The protein below binds the small molecule below.
Small molecule (SMILES): C[C@H]1OC(c2cccc(O)c2O)=N[C@@H]1C(=O)N(CCCNC(=O)c1cccc(O)c1O)CCCNC(=O)c1cccc(O)c1O

Sequence of chain 1.C:
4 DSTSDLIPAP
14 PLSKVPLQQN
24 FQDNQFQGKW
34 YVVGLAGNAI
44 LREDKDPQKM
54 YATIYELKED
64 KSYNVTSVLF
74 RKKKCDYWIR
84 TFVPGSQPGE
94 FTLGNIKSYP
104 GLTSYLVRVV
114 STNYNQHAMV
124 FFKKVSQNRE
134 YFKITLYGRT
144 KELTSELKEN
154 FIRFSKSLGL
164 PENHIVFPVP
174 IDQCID

Binding-site contacts:
Ligand atom C25 contacts residue FE1 of chain 1.L at 2.7 Å.
Ligand atom C4 contacts residue ARG83 of chain 1.C at 3.3 Å.
Ligand atom C31 contacts residue SO41 of chain 1.M at 3.2 Å.
Ligand atom C37 contacts residue LYS136 of chain 1.C at 3.6 Å.
Ligand atom C6 contacts residue FE1 of chain 1.L at 2.9 Å.
Ligand atom N11 contacts residue TRP81 of chain 1.C at 3.3 Å.
Ligand atom C6 contacts residue TRP81 of chain 1.C at 3.3 Å (hydrophobic).
Ligand atom O44 contacts residue FE1 of chain 1.L at 1.9 Å.
Ligand atom O28 contacts residue TRP81 of chain 1.C at 3.1 Å (h-bond).
Ligand atom O42 contacts residue FE1 of chain 1.L at 1.7 Å.
Ligand atom C36 contacts residue LYS127 of chain 1.C at 3.2 Å.
Ligand atom O41 contacts residue TYR108 of chain 1.C at 2.4 Å (h-bond).
Ligand atom C30 contacts residue SO41 of chain 1.M at 3.6 Å.
Ligand atom N32 contacts residue SO41 of chain 1.M at 3.3 Å (h-bond).
Ligand atom C37 contacts residue FE1 of chain 1.L at 3.1 Å.
Ligand atom O27 contacts residue FE1 of chain 1.L at 2.1 Å.
Ligand atom C3 contacts residue SER70 of chain 1.C at 3.4 Å.
Ligand atom O44 contacts residue TRP81 of chain 1.C at 3.3 Å (h-bond).
Ligand atom C35 contacts residue LYS127 of chain 1.C at 3.4 Å.
Ligand atom C26 contacts residue FE1 of chain 1.L at 2.8 Å.
Ligand atom C5 contacts residue LYS136 of chain 1.C at 3.0 Å.
Ligand atom C36 contacts residue FE1 of chain 1.L at 2.8 Å.
Ligand atom O28 contacts residue TYR108 of chain 1.C at 3.3 Å (h-bond).
Ligand atom C23 contacts residue LEU96 of chain 1.C at 3.6 Å (hydrophobic).
Ligand atom C7 contacts residue TRP81 of chain 1.C at 3.5 Å (hydrophobic).
Ligand atom O28 contacts residue FE1 of chain 1.L at 1.9 Å.
Ligand atom O45 contacts residue LYS136 of chain 1.C at 2.5 Å (salt-bridge).
Ligand atom C33 contacts residue SO41 of chain 1.M at 3.3 Å.
Ligand atom N32 contacts residue LYS127 of chain 1.C at 3.2 Å (salt-bridge).
Ligand atom C36 contacts residue LYS136 of chain 1.C at 3.6 Å.
Ligand atom O42 contacts residue LYS127 of chain 1.C at 3.2 Å (salt-bridge).
Ligand atom O45 contacts residue FE1 of chain 1.L at 2.2 Å.
Ligand atom C5 contacts residue FE1 of chain 1.L at 3.0 Å.
Ligand atom O27 contacts residue LYS127 of chain 1.C at 2.9 Å (salt-bridge).
Ligand atom O34 contacts residue SO41 of chain 1.M at 3.0 Å (h-bond).
Ligand atom C1 contacts residue TRP81 of chain 1.C at 3.2 Å (hydrophobic).
Ligand atom C4 contacts residue LYS136 of chain 1.C at 3.2 Å.
Ligand atom O41 contacts residue FE1 of chain 1.L at 2.5 Å.
Ligand atom C25 contacts residue TRP81 of chain 1.C at 3.3 Å (hydrophobic).
Ligand atom C22 contacts residue LEU105 of chain 1.C at 3.5 Å (hydrophobic).